Binding-site contacts:
Ligand atom N3 contacts residue ASP45 of chain 3.A at 3.9 Å.
Ligand atom BR8 contacts residue GLY46 of chain 3.A at 3.9 Å.
Ligand atom C4 contacts residue ALA162 of chain 3.A at 3.9 Å (hydrophobic).
Ligand atom N52 contacts residue Z8B1 of chain 3.C at 2.9 Å (h-bond).
Ligand atom N51 contacts residue ILE187 of chain 2.A at 3.5 Å.
Ligand atom N53 contacts residue Z8B1 of chain 3.C at 3.2 Å (h-bond).
Ligand atom C6 contacts residue ALA162 of chain 3.A at 3.6 Å (hydrophobic).
Ligand atom N9 contacts residue ASP45 of chain 3.A at 3.5 Å (salt-bridge).
Ligand atom C6 contacts residue SER158 of chain 3.A at 4.0 Å.
Ligand atom C8 contacts residue ASN122 of chain 3.A at 3.9 Å.
Ligand atom N6 contacts residue GLY159 of chain 3.A at 4.0 Å.
Ligand atom C4 contacts residue ASP45 of chain 3.A at 3.4 Å.
Ligand atom C5' contacts residue Z8B1 of chain 3.C at 2.9 Å.
Ligand atom BR8 contacts residue LEU49 of chain 3.A at 3.9 Å.
Ligand atom O3' contacts residue ARG148 of chain 2.A at 3.5 Å (salt-bridge).
Ligand atom N3 contacts residue PHE74 of chain 3.A at 3.8 Å.
Ligand atom N1 contacts residue PHE74 of chain 3.A at 3.3 Å.
Ligand atom N7 contacts residue ASP45 of chain 3.A at 3.7 Å.
Ligand atom C2 contacts residue PHE74 of chain 3.A at 3.1 Å (hydrophobic).
Ligand atom N53 contacts residue ARG148 of chain 2.A at 3.8 Å.
Ligand atom N52 contacts residue ARG148 of chain 2.A at 3.9 Å.
Ligand atom BR8 contacts residue ASP45 of chain 3.A at 3.4 Å.
Ligand atom C2 contacts residue THR161 of chain 3.A at 3.2 Å.
Ligand atom BR8 contacts residue Z8B1 of chain 3.C at 3.6 Å.
Ligand atom BR8 contacts residue ASN122 of chain 3.A at 4.0 Å.
Ligand atom N7 contacts residue ASN122 of chain 3.A at 3.2 Å (h-bond).
Ligand atom N6 contacts residue SER158 of chain 3.A at 2.9 Å (h-bond).
Ligand atom N3 contacts residue THR161 of chain 3.A at 3.9 Å.
Ligand atom N1 contacts residue THR161 of chain 3.A at 2.6 Å (h-bond).
Ligand atom N51 contacts residue Z8B1 of chain 3.C at 3.2 Å (h-bond).
Ligand atom C8 contacts residue ASP45 of chain 3.A at 3.4 Å.
Ligand atom C3' contacts residue Z8B1 of chain 3.C at 4.0 Å.
Ligand atom C5 contacts residue ALA162 of chain 3.A at 3.6 Å (hydrophobic).
Ligand atom C5 contacts residue ASP45 of chain 3.A at 3.6 Å.
Ligand atom C6 contacts residue THR161 of chain 3.A at 3.5 Å.
Ligand atom N6 contacts residue TYR75 of chain 3.A at 3.4 Å (h-bond).
Ligand atom N6 contacts residue THR161 of chain 3.A at 3.6 Å.
Ligand atom N6 contacts residue ASN122 of chain 3.A at 3.4 Å (h-bond).
Ligand atom N1 contacts residue ALA162 of chain 3.A at 3.5 Å (h-bond).
Ligand atom C2 contacts residue ALA162 of chain 3.A at 3.7 Å (hydrophobic).

Sequence of chain 3.A:
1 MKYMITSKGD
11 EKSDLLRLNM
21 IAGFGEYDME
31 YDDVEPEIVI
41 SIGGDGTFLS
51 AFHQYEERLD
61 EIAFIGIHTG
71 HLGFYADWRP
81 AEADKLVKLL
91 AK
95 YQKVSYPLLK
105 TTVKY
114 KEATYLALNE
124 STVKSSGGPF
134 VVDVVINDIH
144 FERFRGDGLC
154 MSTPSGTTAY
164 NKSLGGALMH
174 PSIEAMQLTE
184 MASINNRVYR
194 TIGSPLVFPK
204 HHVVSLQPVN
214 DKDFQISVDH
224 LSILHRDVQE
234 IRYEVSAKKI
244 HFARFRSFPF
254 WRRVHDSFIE

Sequence of chain 2.A:
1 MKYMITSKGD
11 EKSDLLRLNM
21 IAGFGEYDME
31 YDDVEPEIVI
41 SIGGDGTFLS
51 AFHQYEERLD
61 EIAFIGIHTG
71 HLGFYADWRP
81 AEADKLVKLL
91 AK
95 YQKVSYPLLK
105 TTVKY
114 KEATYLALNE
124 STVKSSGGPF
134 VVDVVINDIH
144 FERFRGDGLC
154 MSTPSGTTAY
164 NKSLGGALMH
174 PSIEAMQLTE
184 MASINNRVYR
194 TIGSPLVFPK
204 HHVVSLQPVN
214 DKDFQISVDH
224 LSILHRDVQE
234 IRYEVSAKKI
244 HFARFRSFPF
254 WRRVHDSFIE

This protein binds this small molecule.
Small molecule (SMILES): [N-]=[N+]=NC[C@H]1O[C@@H](n2c(Br)nc3c(N)ncnc32)[C@H](O)[C@@H]1O